Sequence of chain 2.A:
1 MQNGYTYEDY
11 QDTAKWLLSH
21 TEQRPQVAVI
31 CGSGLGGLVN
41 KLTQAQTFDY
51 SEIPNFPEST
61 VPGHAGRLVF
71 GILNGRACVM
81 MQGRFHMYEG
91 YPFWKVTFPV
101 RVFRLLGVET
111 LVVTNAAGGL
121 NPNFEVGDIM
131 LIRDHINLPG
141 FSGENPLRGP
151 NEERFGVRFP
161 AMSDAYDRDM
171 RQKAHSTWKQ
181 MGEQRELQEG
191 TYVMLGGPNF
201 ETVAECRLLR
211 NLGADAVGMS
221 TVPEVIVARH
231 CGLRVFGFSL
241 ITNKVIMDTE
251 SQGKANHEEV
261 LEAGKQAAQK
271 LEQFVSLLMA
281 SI

Binding-site contacts:
Ligand atom C6 contacts residue GLY118 of chain 2.A at 3.9 Å.
Ligand atom N7 contacts residue THR242 of chain 2.A at 3.8 Å.
Ligand atom O6 contacts residue PHE200 of chain 2.A at 4.0 Å.
Ligand atom C8 contacts residue ALA117 of chain 2.A at 3.6 Å (hydrophobic).
Ligand atom N1 contacts residue PHE200 of chain 2.A at 3.6 Å.
Ligand atom C5 contacts residue ALA117 of chain 2.A at 4.2 Å (hydrophobic).
Ligand atom C8 contacts residue THR242 of chain 2.A at 3.6 Å.
Ligand atom N9 contacts residue GLY118 of chain 2.A at 4.2 Å.
Ligand atom N3 contacts residue MET219 of chain 2.A at 3.7 Å.
Ligand atom N7 contacts residue ASN243 of chain 2.A at 2.9 Å (h-bond).
Ligand atom C6 contacts residue PHE200 of chain 2.A at 3.7 Å (hydrophobic).
Ligand atom N1 contacts residue GLU201 of chain 2.A at 2.8 Å (salt-bridge).
Ligand atom C4 contacts residue VAL217 of chain 2.A at 3.7 Å (hydrophobic).
Ligand atom C5 contacts residue ASN243 of chain 2.A at 3.9 Å.
Ligand atom C8 contacts residue GLY118 of chain 2.A at 3.8 Å.
Ligand atom N9 contacts residue ALA117 of chain 2.A at 4.0 Å.
Ligand atom O6 contacts residue VAL245 of chain 2.A at 3.7 Å.
Ligand atom N9 contacts residue VAL217 of chain 2.A at 4.1 Å.
Ligand atom O6 contacts residue GLU201 of chain 2.A at 3.8 Å.
Ligand atom O6 contacts residue ASN243 of chain 2.A at 3.3 Å (h-bond).
Ligand atom C2 contacts residue VAL217 of chain 2.A at 4.0 Å (hydrophobic).
Ligand atom N3 contacts residue GLY218 of chain 2.A at 3.7 Å.
Ligand atom C8 contacts residue ASN243 of chain 2.A at 3.8 Å.
Ligand atom N7 contacts residue ALA117 of chain 2.A at 3.6 Å.
Ligand atom C4 contacts residue PHE200 of chain 2.A at 4.0 Å (hydrophobic).
Ligand atom N9 contacts residue ALA116 of chain 2.A at 3.9 Å.
Ligand atom O6 contacts residue GLY118 of chain 2.A at 3.8 Å.
Ligand atom N1 contacts residue VAL217 of chain 2.A at 3.8 Å.
Ligand atom C5 contacts residue VAL217 of chain 2.A at 4.1 Å (hydrophobic).
Ligand atom C4 contacts residue GLY118 of chain 2.A at 4.1 Å.
Ligand atom C5 contacts residue GLY118 of chain 2.A at 3.6 Å.
Ligand atom C8 contacts residue ALA116 of chain 2.A at 4.0 Å (hydrophobic).
Ligand atom C6 contacts residue GLU201 of chain 2.A at 3.8 Å.
Ligand atom N3 contacts residue VAL217 of chain 2.A at 3.7 Å.
Ligand atom C2 contacts residue PHE200 of chain 2.A at 4.0 Å (hydrophobic).
Ligand atom C6 contacts residue ASN243 of chain 2.A at 4.2 Å.
Ligand atom C5 contacts residue PHE200 of chain 2.A at 3.8 Å (hydrophobic).
Ligand atom C2 contacts residue GLU201 of chain 2.A at 3.2 Å.
Ligand atom N7 contacts residue GLY118 of chain 2.A at 3.4 Å (h-bond).
Ligand atom C2 contacts residue MET219 of chain 2.A at 3.7 Å (hydrophobic).

A protein and the small-molecule ligand that binds it are described below.
Small molecule (SMILES): O=c1[nH]cnc2nc[nH]c12